The small molecule below binds the protein below.
Small molecule (SMILES): CC(=O)N[C@@H]1[C@@H](O)[C@H](O)[C@@H](CO)O[C@H]1O

Binding-site contacts:
Ligand atom C8 contacts residue GLU165 of chain 1.C at 3.1 Å.
Ligand atom C2 contacts residue ASN127 of chain 1.C at 2.4 Å.
Ligand atom O7 contacts residue GLU165 of chain 1.C at 3.1 Å (salt-bridge).
Ligand atom C5 contacts residue ASN127 of chain 1.C at 3.5 Å.
Ligand atom C1 contacts residue ASN164 of chain 1.C at 4.4 Å.
Ligand atom O7 contacts residue ASN127 of chain 1.C at 4.2 Å.
Ligand atom C2 contacts residue ASN164 of chain 1.C at 4.3 Å.
Ligand atom C7 contacts residue ASN164 of chain 1.C at 3.5 Å.
Ligand atom N2 contacts residue ASN127 of chain 1.C at 3.0 Å (h-bond).
Ligand atom C4 contacts residue ASN127 of chain 1.C at 4.1 Å.
Ligand atom C8 contacts residue ASN164 of chain 1.C at 3.9 Å.
Ligand atom O7 contacts residue ASN164 of chain 1.C at 3.4 Å.
Ligand atom C3 contacts residue ASN127 of chain 1.C at 3.7 Å.
Ligand atom N2 contacts residue ARG125 of chain 1.C at 4.0 Å.
Ligand atom C6 contacts residue ASN127 of chain 1.C at 4.4 Å.
Ligand atom O7 contacts residue PHE163 of chain 1.C at 4.5 Å.
Ligand atom O5 contacts residue ASN127 of chain 1.C at 2.1 Å (h-bond).
Ligand atom N2 contacts residue ASN164 of chain 1.C at 3.8 Å.
Ligand atom C1 contacts residue ASN127 of chain 1.C at 1.4 Å.
Ligand atom C8 contacts residue TRP126 of chain 1.C at 3.5 Å (hydrophobic).
Ligand atom C7 contacts residue ASN127 of chain 1.C at 3.8 Å.
Ligand atom C7 contacts residue GLU165 of chain 1.C at 3.6 Å.
Ligand atom C8 contacts residue ARG125 of chain 1.C at 4.1 Å.

Sequence of chain 1.C:
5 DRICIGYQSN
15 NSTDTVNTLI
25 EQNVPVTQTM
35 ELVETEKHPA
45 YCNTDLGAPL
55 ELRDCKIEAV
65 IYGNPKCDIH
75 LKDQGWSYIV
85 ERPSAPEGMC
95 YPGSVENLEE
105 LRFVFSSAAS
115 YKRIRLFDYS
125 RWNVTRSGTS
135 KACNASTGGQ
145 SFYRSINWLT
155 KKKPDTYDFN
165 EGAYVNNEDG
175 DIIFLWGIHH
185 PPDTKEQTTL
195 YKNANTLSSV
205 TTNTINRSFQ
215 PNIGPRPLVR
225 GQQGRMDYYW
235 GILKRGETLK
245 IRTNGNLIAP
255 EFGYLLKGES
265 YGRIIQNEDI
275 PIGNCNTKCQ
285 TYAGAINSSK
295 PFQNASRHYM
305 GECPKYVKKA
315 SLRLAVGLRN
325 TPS